Sequence of chain 1.F:
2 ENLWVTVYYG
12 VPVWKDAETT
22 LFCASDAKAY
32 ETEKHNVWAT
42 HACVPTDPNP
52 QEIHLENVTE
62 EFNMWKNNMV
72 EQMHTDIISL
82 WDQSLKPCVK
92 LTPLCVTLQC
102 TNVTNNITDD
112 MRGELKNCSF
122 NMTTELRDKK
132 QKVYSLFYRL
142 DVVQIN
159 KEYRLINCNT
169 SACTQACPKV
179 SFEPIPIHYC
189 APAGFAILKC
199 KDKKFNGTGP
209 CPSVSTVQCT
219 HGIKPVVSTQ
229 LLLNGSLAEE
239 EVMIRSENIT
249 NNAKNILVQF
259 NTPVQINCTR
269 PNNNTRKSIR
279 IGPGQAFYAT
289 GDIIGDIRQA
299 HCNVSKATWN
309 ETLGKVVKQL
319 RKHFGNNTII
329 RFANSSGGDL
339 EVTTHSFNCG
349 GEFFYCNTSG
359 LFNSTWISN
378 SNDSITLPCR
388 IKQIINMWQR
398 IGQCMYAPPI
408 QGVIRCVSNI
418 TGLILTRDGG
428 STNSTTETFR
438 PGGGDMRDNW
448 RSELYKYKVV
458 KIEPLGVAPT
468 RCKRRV

A protein and the small-molecule ligand that binds it are described below.
Small molecule (SMILES): CC(=O)N[C@H]1[C@H](O[C@H]2[C@H](O)[C@@H](NC(C)=O)CO[C@@H]2CO)O[C@H](CO)[C@@H](O[C@@H]2O[C@H](CO[C@H]3O[C@H](CO)[C@@H](O)[C@H](O)[C@@H]3O)[C@@H](O)[C@H](O[C@H]3O[C@H](CO)[C@@H](O)[C@H](O)[C@@H]3O[C@H]3O[C@H](CO)[C@@H](O)[C@H](O)[C@@H]3O)[C@@H]2O)[C@@H]1O

Binding-site contacts:
Ligand atom O3 contacts residue CYS413 of chain 1.F at 4.0 Å.
Ligand atom C6 contacts residue GLU181 of chain 1.F at 3.8 Å.
Ligand atom O5 contacts residue VAL414 of chain 1.F at 4.3 Å.
Ligand atom C5 contacts residue ASN232 of chain 1.F at 3.7 Å.
Ligand atom C1 contacts residue VAL414 of chain 1.F at 4.1 Å (hydrophobic).
Ligand atom C1 contacts residue ASN232 of chain 1.F at 1.4 Å.
Ligand atom C7 contacts residue ASN232 of chain 1.F at 3.3 Å.
Ligand atom O5 contacts residue NAG1 of chain 1.CA at 3.5 Å.
Ligand atom C8 contacts residue ASN346 of chain 1.F at 4.0 Å.
Ligand atom O4 contacts residue CYS413 of chain 1.F at 4.1 Å.
Ligand atom C4 contacts residue VAL414 of chain 1.F at 3.9 Å (hydrophobic).
Ligand atom O4 contacts residue VAL414 of chain 1.F at 3.8 Å.
Ligand atom C1 contacts residue NAG1 of chain 1.CA at 4.3 Å.
Ligand atom C3 contacts residue SER415 of chain 1.F at 4.1 Å.
Ligand atom O7 contacts residue ARG412 of chain 1.F at 4.1 Å.
Ligand atom C8 contacts residue VAL414 of chain 1.F at 4.0 Å (hydrophobic).
Ligand atom N2 contacts residue ASN232 of chain 1.F at 2.9 Å (h-bond).
Ligand atom C7 contacts residue VAL224 of chain 1.F at 4.2 Å (hydrophobic).
Ligand atom C1 contacts residue SER415 of chain 1.F at 4.2 Å.
Ligand atom C5 contacts residue NAG1 of chain 1.CA at 3.8 Å.
Ligand atom O7 contacts residue VAL224 of chain 1.F at 3.9 Å.
Ligand atom O6 contacts residue GLY348 of chain 1.F at 4.1 Å.
Ligand atom C8 contacts residue LEU231 of chain 1.F at 3.9 Å (hydrophobic).
Ligand atom C2 contacts residue ASN232 of chain 1.F at 2.5 Å.
Ligand atom O7 contacts residue PRO182 of chain 1.F at 3.9 Å.
Ligand atom C3 contacts residue ASN232 of chain 1.F at 3.8 Å.
Ligand atom O7 contacts residue ASN232 of chain 1.F at 3.2 Å (h-bond).
Ligand atom C3 contacts residue VAL414 of chain 1.F at 3.7 Å (hydrophobic).
Ligand atom C8 contacts residue VAL224 of chain 1.F at 3.8 Å (hydrophobic).
Ligand atom C7 contacts residue SER415 of chain 1.F at 4.2 Å.
Ligand atom C8 contacts residue SER415 of chain 1.F at 4.2 Å.
Ligand atom C5 contacts residue VAL414 of chain 1.F at 3.5 Å (hydrophobic).
Ligand atom O7 contacts residue CYS413 of chain 1.F at 3.8 Å.
Ligand atom O7 contacts residue VAL414 of chain 1.F at 3.9 Å.
Ligand atom C2 contacts residue SER415 of chain 1.F at 4.0 Å.
Ligand atom O6 contacts residue GLY348 of chain 1.F at 3.7 Å.
Ligand atom O5 contacts residue ASN232 of chain 1.F at 2.4 Å (h-bond).
Ligand atom C6 contacts residue NAG1 of chain 1.CA at 3.7 Å.
Ligand atom C4 contacts residue ASN232 of chain 1.F at 4.2 Å.
Ligand atom N2 contacts residue SER415 of chain 1.F at 3.3 Å (h-bond).